Binding-site contacts:
Ligand atom CA contacts residue ASP113 of chain 1.A at 4.2 Å.
Ligand atom CB contacts residue LYS134 of chain 1.A at 4.2 Å.
Ligand atom OXT contacts residue MN1 of chain 1.C at 4.2 Å.
Ligand atom OXT contacts residue ARG31 of chain 1.A at 2.8 Å (salt-bridge).
Ligand atom C contacts residue GLY30 of chain 1.A at 3.7 Å.
Ligand atom C contacts residue GLU82 of chain 1.A at 3.6 Å.
Ligand atom O3 contacts residue VAL29 of chain 1.A at 4.2 Å.
Ligand atom O3 contacts residue GLU84 of chain 1.A at 4.1 Å.
Ligand atom CA contacts residue ARG31 of chain 1.A at 4.2 Å.
Ligand atom O contacts residue GLY202 of chain 1.A at 3.5 Å.
Ligand atom O3 contacts residue LYS134 of chain 1.A at 3.0 Å (salt-bridge).
Ligand atom CA contacts residue GLY30 of chain 1.A at 3.6 Å.
Ligand atom O3 contacts residue MN1 of chain 1.C at 2.2 Å.
Ligand atom OXT contacts residue GLY30 of chain 1.A at 3.6 Å.
Ligand atom O3 contacts residue ASP113 of chain 1.A at 3.0 Å (salt-bridge).
Ligand atom CA contacts residue GLU82 of chain 1.A at 3.5 Å.
Ligand atom O3 contacts residue GLU82 of chain 1.A at 3.0 Å (salt-bridge).
Ligand atom O contacts residue ASP113 of chain 1.A at 4.2 Å.
Ligand atom O3 contacts residue GLY30 of chain 1.A at 4.2 Å.
Ligand atom O contacts residue THR203 of chain 1.A at 3.2 Å (h-bond).
Ligand atom OXT contacts residue VAL29 of chain 1.A at 4.2 Å.
Ligand atom O contacts residue GLU82 of chain 1.A at 3.1 Å (salt-bridge).
Ligand atom O contacts residue VAL29 of chain 1.A at 3.5 Å (h-bond).
Ligand atom O contacts residue GLU84 of chain 1.A at 3.1 Å (salt-bridge).
Ligand atom CA contacts residue VAL29 of chain 1.A at 4.2 Å (hydrophobic).
Ligand atom O3 contacts residue PHE52 of chain 1.A at 3.4 Å.
Ligand atom O contacts residue MN1 of chain 1.C at 2.1 Å.
Ligand atom C contacts residue HIS36 of chain 1.A at 4.1 Å.
Ligand atom CA contacts residue LYS134 of chain 1.A at 3.9 Å.
Ligand atom CA contacts residue MN1 of chain 1.C at 3.0 Å.
Ligand atom C contacts residue VAL29 of chain 1.A at 3.8 Å (hydrophobic).
Ligand atom CB contacts residue PHE50 of chain 1.A at 4.1 Å (hydrophobic).
Ligand atom OXT contacts residue THR203 of chain 1.A at 4.1 Å.
Ligand atom C contacts residue THR203 of chain 1.A at 3.9 Å.
Ligand atom C contacts residue MN1 of chain 1.C at 3.0 Å.
Ligand atom CB contacts residue GLY30 of chain 1.A at 3.7 Å.
Ligand atom CA contacts residue PHE52 of chain 1.A at 4.2 Å (hydrophobic).
Ligand atom OXT contacts residue HIS36 of chain 1.A at 3.3 Å.
Ligand atom CB contacts residue ARG31 of chain 1.A at 4.1 Å.
Ligand atom C contacts residue ARG31 of chain 1.A at 3.7 Å.

This protein binds this small molecule.
Small molecule (SMILES): CC(=O)C(=O)O

Sequence of chain 1.A:
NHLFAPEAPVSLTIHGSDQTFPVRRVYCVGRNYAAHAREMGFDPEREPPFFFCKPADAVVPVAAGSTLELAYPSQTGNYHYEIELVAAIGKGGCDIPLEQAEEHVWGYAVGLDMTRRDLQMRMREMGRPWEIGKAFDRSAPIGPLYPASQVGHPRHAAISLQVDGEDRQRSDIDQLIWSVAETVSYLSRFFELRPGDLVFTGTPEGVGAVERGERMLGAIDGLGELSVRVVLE